Binding-site contacts:
Ligand atom C5 contacts residue ASN53 of chain 1.B at 3.3 Å.
Ligand atom N2 contacts residue LEU46 of chain 1.B at 4.1 Å.
Ligand atom O7 contacts residue LEU46 of chain 1.B at 4.4 Å.
Ligand atom C1 contacts residue ASN53 of chain 1.B at 1.4 Å.
Ligand atom N2 contacts residue ASN53 of chain 1.B at 3.2 Å (h-bond).
Ligand atom C7 contacts residue LEU46 of chain 1.B at 4.0 Å (hydrophobic).
Ligand atom C8 contacts residue LEU46 of chain 1.B at 4.0 Å (hydrophobic).
Ligand atom C6 contacts residue ASN53 of chain 1.B at 4.2 Å.
Ligand atom O7 contacts residue PRO48 of chain 1.B at 4.4 Å.
Ligand atom C3 contacts residue ASN53 of chain 1.B at 3.7 Å.
Ligand atom C2 contacts residue ASN53 of chain 1.B at 2.5 Å.
Ligand atom C8 contacts residue TRP92 of chain 1.B at 4.3 Å (hydrophobic).
Ligand atom C8 contacts residue PRO48 of chain 1.B at 4.3 Å (hydrophobic).
Ligand atom C4 contacts residue ASN53 of chain 1.B at 3.9 Å.
Ligand atom O7 contacts residue ASN53 of chain 1.B at 3.6 Å.
Ligand atom C1 contacts residue LEU46 of chain 1.B at 4.2 Å (hydrophobic).
Ligand atom O5 contacts residue ASN53 of chain 1.B at 1.9 Å (h-bond).
Ligand atom C7 contacts residue ASN53 of chain 1.B at 3.7 Å.

Sequence of chain 1.B:
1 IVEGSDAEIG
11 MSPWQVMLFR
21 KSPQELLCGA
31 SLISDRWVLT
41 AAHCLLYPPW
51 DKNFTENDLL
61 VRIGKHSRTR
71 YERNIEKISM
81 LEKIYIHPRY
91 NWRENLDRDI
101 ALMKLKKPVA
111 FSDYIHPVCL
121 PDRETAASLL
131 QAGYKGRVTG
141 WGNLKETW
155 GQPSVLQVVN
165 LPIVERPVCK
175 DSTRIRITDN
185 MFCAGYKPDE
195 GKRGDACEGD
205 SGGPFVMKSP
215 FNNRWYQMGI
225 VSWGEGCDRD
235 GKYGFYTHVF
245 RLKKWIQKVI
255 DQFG

The small molecule below binds the protein below.
Small molecule (SMILES): CC(=O)N[C@@H]1[C@@H](O)[C@H](O)[C@@H](CO)O[C@H]1O